Binding-site contacts:
Ligand atom O4P contacts residue LYS68 of chain 1.B at 2.7 Å (salt-bridge).
Ligand atom N1 contacts residue TRP73 of chain 1.B at 3.4 Å.
Ligand atom N6 contacts residue TRP73 of chain 1.B at 3.3 Å.
Ligand atom O2' contacts residue PHE249 of chain 1.B at 3.6 Å.
Ligand atom P1 contacts residue SER158 of chain 1.B at 3.2 Å.
Ligand atom O6P contacts residue THR71 of chain 1.B at 2.8 Å (h-bond).
Ligand atom P2 contacts residue THR71 of chain 1.B at 3.5 Å.
Ligand atom O5P contacts residue THR71 of chain 1.B at 3.4 Å (h-bond).
Ligand atom N6 contacts residue PHE249 of chain 1.B at 3.3 Å (h-bond).
Ligand atom O6P contacts residue SER69 of chain 1.B at 3.1 Å (h-bond).
Ligand atom O5' contacts residue GLY70 of chain 1.B at 3.5 Å (h-bond).
Ligand atom O1P contacts residue LYS278 of chain 1.B at 2.9 Å (salt-bridge).
Ligand atom N6 contacts residue SER248 of chain 1.B at 3.5 Å.
Ligand atom O2' contacts residue ARG277 of chain 1.B at 3.1 Å (salt-bridge).
Ligand atom O3P contacts residue ARG277 of chain 1.B at 2.8 Å (salt-bridge).
Ligand atom O2' contacts residue PHE275 of chain 1.B at 3.6 Å (h-bond).
Ligand atom O5' contacts residue LYS68 of chain 1.B at 3.5 Å.
Ligand atom O4P contacts residue PHE275 of chain 1.B at 3.4 Å.
Ligand atom N3 contacts residue GLY279 of chain 1.B at 3.6 Å.
Ligand atom O2P contacts residue ARG150 of chain 1.B at 2.9 Å (salt-bridge).
Ligand atom O1P contacts residue ARG277 of chain 1.B at 3.3 Å.
Ligand atom N6 contacts residue MET252 of chain 1.B at 3.6 Å.
Ligand atom O5P contacts residue THR72 of chain 1.B at 2.5 Å (h-bond).
Ligand atom O3' contacts residue ARG150 of chain 1.B at 3.4 Å (salt-bridge).
Ligand atom N3 contacts residue TYR213 of chain 1.B at 2.7 Å (h-bond).
Ligand atom O3P contacts residue SER158 of chain 1.B at 2.5 Å (h-bond).
Ligand atom P1 contacts residue ARG277 of chain 1.B at 3.6 Å.
Ligand atom O2P contacts residue SER158 of chain 1.B at 3.5 Å (h-bond).
Ligand atom C2 contacts residue TRP73 of chain 1.B at 3.4 Å (hydrophobic).
Ligand atom O6P contacts residue LYS68 of chain 1.B at 3.2 Å (salt-bridge).
Ligand atom O3' contacts residue SER158 of chain 1.B at 3.3 Å (h-bond).
Ligand atom O6P contacts residue GLY70 of chain 1.B at 3.0 Å (h-bond).
Ligand atom N7 contacts residue MET276 of chain 1.B at 3.4 Å (h-bond).
Ligand atom O2P contacts residue ARG277 of chain 1.B at 3.3 Å (salt-bridge).
Ligand atom C2 contacts residue TYR213 of chain 1.B at 3.2 Å (hydrophobic).
Ligand atom O5P contacts residue PHE275 of chain 1.B at 3.6 Å.
Ligand atom C8 contacts residue MET276 of chain 1.B at 3.2 Å (hydrophobic).
Ligand atom C6 contacts residue TRP73 of chain 1.B at 3.4 Å (hydrophobic).
Ligand atom N6 contacts residue THR247 of chain 1.B at 2.8 Å (h-bond).
Ligand atom O1P contacts residue GLY279 of chain 1.B at 2.8 Å (h-bond).

Sequence of chain 1.B:
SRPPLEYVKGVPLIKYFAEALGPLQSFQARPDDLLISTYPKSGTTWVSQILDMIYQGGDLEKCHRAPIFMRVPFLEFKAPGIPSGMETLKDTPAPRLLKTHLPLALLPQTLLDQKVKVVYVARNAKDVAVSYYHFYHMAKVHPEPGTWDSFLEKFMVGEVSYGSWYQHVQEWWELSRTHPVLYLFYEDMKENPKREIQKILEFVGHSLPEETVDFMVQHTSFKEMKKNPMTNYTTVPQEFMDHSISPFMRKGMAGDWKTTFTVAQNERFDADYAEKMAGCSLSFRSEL

A small-molecule ligand and the protein it binds are described below.
Small molecule (SMILES): Nc1ncnc2c1ncn2[C@@H]1O[C@H](COP(=O)(O)O)[C@@H](OP(=O)(O)O)[C@H]1O